Sequence of chain 1.A:
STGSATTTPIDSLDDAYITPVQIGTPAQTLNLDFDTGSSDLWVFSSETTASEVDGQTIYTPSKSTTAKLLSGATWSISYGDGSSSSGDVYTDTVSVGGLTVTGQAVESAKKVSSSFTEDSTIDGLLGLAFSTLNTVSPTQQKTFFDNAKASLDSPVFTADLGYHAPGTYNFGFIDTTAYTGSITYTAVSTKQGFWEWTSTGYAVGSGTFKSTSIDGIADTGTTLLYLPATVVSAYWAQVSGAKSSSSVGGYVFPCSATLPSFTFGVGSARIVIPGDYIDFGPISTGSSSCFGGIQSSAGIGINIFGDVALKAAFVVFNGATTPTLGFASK

A protein and the small-molecule ligand that binds it are described below.
Small molecule (SMILES): Nc1ccc(F)cn1

Binding-site contacts:
Ligand atom F06 contacts residue TYR79 of chain 1.A at 3.5 Å.
Ligand atom C03 contacts residue ASP81 of chain 1.A at 3.6 Å.
Ligand atom C07 contacts residue GLY221 of chain 1.A at 3.6 Å.
Ligand atom C02 contacts residue THR222 of chain 1.A at 4.1 Å.
Ligand atom C03 contacts residue GLY221 of chain 1.A at 4.0 Å.
Ligand atom C02 contacts residue DMS1 of chain 1.C at 3.9 Å.
Ligand atom C07 contacts residue ASP35 of chain 1.A at 3.4 Å.
Ligand atom C05 contacts residue TYR79 of chain 1.A at 3.5 Å (hydrophobic).
Ligand atom N01 contacts residue DMS1 of chain 1.F at 3.8 Å.
Ligand atom C04 contacts residue DMS1 of chain 1.F at 4.2 Å.
Ligand atom N01 contacts residue ASP219 of chain 1.A at 4.4 Å.
Ligand atom N08 contacts residue TYR79 of chain 1.A at 4.1 Å.
Ligand atom C07 contacts residue LEU125 of chain 1.A at 3.9 Å (hydrophobic).
Ligand atom N08 contacts residue THR222 of chain 1.A at 4.4 Å.
Ligand atom N01 contacts residue DMS1 of chain 1.C at 3.0 Å (h-bond).
Ligand atom C04 contacts residue SER83 of chain 1.A at 4.0 Å.
Ligand atom C04 contacts residue ASP81 of chain 1.A at 3.5 Å.
Ligand atom N08 contacts residue ASP35 of chain 1.A at 3.8 Å.
Ligand atom C03 contacts residue DMS1 of chain 1.C at 4.0 Å.
Ligand atom C05 contacts residue LEU125 of chain 1.A at 4.0 Å (hydrophobic).
Ligand atom F06 contacts residue PHE116 of chain 1.A at 3.6 Å.
Ligand atom C07 contacts residue TYR79 of chain 1.A at 3.5 Å (hydrophobic).
Ligand atom F06 contacts residue LEU125 of chain 1.A at 3.1 Å.
Ligand atom C03 contacts residue DMS1 of chain 1.F at 3.7 Å.
Ligand atom C02 contacts residue TYR79 of chain 1.A at 4.3 Å (hydrophobic).
Ligand atom N01 contacts residue GLY221 of chain 1.A at 3.4 Å (h-bond).
Ligand atom N01 contacts residue THR222 of chain 1.A at 2.9 Å (h-bond).
Ligand atom C05 contacts residue ASP35 of chain 1.A at 4.5 Å.
Ligand atom C03 contacts residue TYR79 of chain 1.A at 3.8 Å (hydrophobic).
Ligand atom C04 contacts residue TYR79 of chain 1.A at 3.5 Å (hydrophobic).
Ligand atom N08 contacts residue GLY221 of chain 1.A at 3.0 Å (h-bond).
Ligand atom C05 contacts residue GLY221 of chain 1.A at 4.3 Å.
Ligand atom C02 contacts residue GLY221 of chain 1.A at 3.2 Å.
Ligand atom N01 contacts residue DMS1 of chain 1.D at 3.8 Å.
Ligand atom C02 contacts residue DMS1 of chain 1.F at 4.0 Å.
Ligand atom F06 contacts residue SER83 of chain 1.A at 4.5 Å.